Binding-site contacts:
Ligand atom O2 contacts residue ASP191 of chain 1.A at 2.7 Å (salt-bridge).
Ligand atom O3 contacts residue ASN190 of chain 1.A at 3.2 Å (h-bond).
Ligand atom C3 contacts residue GLU406 of chain 1.A at 2.8 Å.
Ligand atom C5 contacts residue TRP457 of chain 1.A at 3.7 Å (hydrophobic).
Ligand atom C4 contacts residue TRP465 of chain 1.A at 4.0 Å (hydrophobic).
Ligand atom O4 contacts residue HIS142 of chain 1.A at 3.8 Å.
Ligand atom C4 contacts residue GLU406 of chain 1.A at 3.9 Å.
Ligand atom O5 contacts residue TYR333 of chain 1.A at 4.0 Å.
Ligand atom C1 contacts residue HBO1 of chain 1.D at 3.0 Å.
Ligand atom O1 contacts residue TYR333 of chain 1.A at 3.8 Å.
Ligand atom O2 contacts residue ASP261 of chain 1.A at 4.0 Å.
Ligand atom C2 contacts residue TRP143 of chain 1.A at 4.2 Å (hydrophobic).
Ligand atom O5 contacts residue HBO1 of chain 1.D at 3.2 Å.
Ligand atom O6 contacts residue TRP457 of chain 1.A at 2.6 Å (h-bond).
Ligand atom O3 contacts residue GLU406 of chain 1.A at 3.1 Å (salt-bridge).
Ligand atom C5 contacts residue TYR333 of chain 1.A at 3.8 Å (hydrophobic).
Ligand atom O4 contacts residue GLN38 of chain 1.A at 3.3 Å (h-bond).
Ligand atom O2 contacts residue HBO1 of chain 1.D at 4.2 Å.
Ligand atom C3 contacts residue TYR333 of chain 1.A at 4.1 Å (hydrophobic).
Ligand atom C6 contacts residue TRP457 of chain 1.A at 3.4 Å (hydrophobic).
Ligand atom C4 contacts residue TRP457 of chain 1.A at 4.0 Å (hydrophobic).
Ligand atom O1 contacts residue HBO1 of chain 1.D at 1.7 Å.
Ligand atom C2 contacts residue GLU406 of chain 1.A at 3.4 Å.
Ligand atom O1 contacts residue TRP378 of chain 1.A at 3.9 Å.
Ligand atom C5 contacts residue GLU406 of chain 1.A at 4.1 Å.
Ligand atom C6 contacts residue GLU464 of chain 1.A at 2.9 Å.
Ligand atom O6 contacts residue GLU464 of chain 1.A at 2.7 Å (salt-bridge).
Ligand atom O6 contacts residue GLN38 of chain 1.A at 3.0 Å (h-bond).
Ligand atom C2 contacts residue ASP191 of chain 1.A at 3.4 Å.
Ligand atom O4 contacts residue GLU406 of chain 1.A at 4.0 Å.
Ligand atom C6 contacts residue GLN38 of chain 1.A at 3.8 Å.
Ligand atom O2 contacts residue GLU406 of chain 1.A at 3.2 Å (salt-bridge).
Ligand atom O3 contacts residue HIS142 of chain 1.A at 3.1 Å (h-bond).
Ligand atom C1 contacts residue GLU406 of chain 1.A at 3.6 Å.
Ligand atom C1 contacts residue TYR333 of chain 1.A at 3.5 Å (hydrophobic).
Ligand atom O4 contacts residue TRP465 of chain 1.A at 4.0 Å.
Ligand atom O2 contacts residue ASN331 of chain 1.A at 4.1 Å.
Ligand atom O4 contacts residue TRP457 of chain 1.A at 2.8 Å.
Ligand atom O3 contacts residue TRP143 of chain 1.A at 3.8 Å.
Ligand atom C2 contacts residue HBO1 of chain 1.D at 3.6 Å.

The small molecule below binds the protein below.
Small molecule (SMILES): OC[C@H]1O[C@@H](O)[C@H](O)[C@@H](O)[C@@H]1O

Sequence of chain 1.A:
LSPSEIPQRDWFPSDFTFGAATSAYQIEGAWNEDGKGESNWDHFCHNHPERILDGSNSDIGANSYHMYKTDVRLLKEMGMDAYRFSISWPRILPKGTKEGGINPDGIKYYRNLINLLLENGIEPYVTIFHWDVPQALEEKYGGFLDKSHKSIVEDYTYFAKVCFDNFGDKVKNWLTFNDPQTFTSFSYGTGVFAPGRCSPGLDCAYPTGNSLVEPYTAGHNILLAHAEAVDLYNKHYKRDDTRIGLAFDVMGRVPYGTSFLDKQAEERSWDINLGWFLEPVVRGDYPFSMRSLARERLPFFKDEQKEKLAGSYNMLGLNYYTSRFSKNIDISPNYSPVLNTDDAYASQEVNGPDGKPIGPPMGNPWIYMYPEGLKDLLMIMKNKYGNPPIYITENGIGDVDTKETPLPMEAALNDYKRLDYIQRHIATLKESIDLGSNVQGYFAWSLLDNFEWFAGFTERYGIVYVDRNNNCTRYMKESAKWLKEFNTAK